Binding-site contacts:
Ligand atom C5A contacts residue ALA150 of chain 1.A at 3.2 Å (hydrophobic).
Ligand atom O1 contacts residue MET221 of chain 1.A at 3.1 Å (h-bond).
Ligand atom C4A contacts residue VAL176 of chain 1.A at 3.7 Å (hydrophobic).
Ligand atom O1D contacts residue SER107 of chain 1.A at 3.2 Å.
Ligand atom C4A contacts residue PRO174 of chain 1.A at 3.3 Å (hydrophobic).
Ligand atom C5B contacts residue TYR152 of chain 1.A at 3.8 Å (hydrophobic).
Ligand atom C2A contacts residue PHE186 of chain 1.A at 3.3 Å (hydrophobic).
Ligand atom C5 contacts residue LEU106 of chain 1.A at 3.5 Å (hydrophobic).
Ligand atom C5A contacts residue VAL176 of chain 1.A at 3.2 Å (hydrophobic).
Ligand atom C5C contacts residue VAL188 of chain 1.A at 2.9 Å (hydrophobic).
Ligand atom N3A contacts residue ALA24 of chain 1.C at 3.6 Å.
Ligand atom C2B contacts residue MET224 of chain 1.A at 3.6 Å (hydrophobic).
Ligand atom N3A contacts residue PRO174 of chain 1.A at 3.6 Å (h-bond).
Ligand atom CL1 contacts residue VAL188 of chain 1.A at 3.5 Å.
Ligand atom C3B contacts residue MET224 of chain 1.A at 3.4 Å (hydrophobic).
Ligand atom CL2 contacts residue ILE104 of chain 1.A at 3.1 Å.
Ligand atom N2 contacts residue MET221 of chain 1.A at 3.5 Å (h-bond).
Ligand atom C1C contacts residue TYR128 of chain 1.A at 3.5 Å (hydrophobic).
Ligand atom C3 contacts residue LEU106 of chain 1.A at 3.4 Å (hydrophobic).
Ligand atom C4A contacts residue SER175 of chain 1.A at 3.8 Å.
Ligand atom O1A contacts residue PHE186 of chain 1.A at 2.9 Å.
Ligand atom C4B contacts residue PHE186 of chain 1.A at 3.4 Å (hydrophobic).
Ligand atom C5A contacts residue PHE186 of chain 1.A at 3.5 Å (hydrophobic).
Ligand atom C2D contacts residue SER107 of chain 1.A at 3.8 Å.
Ligand atom C6B contacts residue TYR152 of chain 1.A at 3.8 Å (hydrophobic).
Ligand atom C31 contacts residue ASN219 of chain 1.A at 3.8 Å.
Ligand atom C3B contacts residue PHE186 of chain 1.A at 3.7 Å (hydrophobic).
Ligand atom CL1 contacts residue LEU25 of chain 1.C at 3.5 Å.
Ligand atom O1A contacts residue ALA150 of chain 1.A at 3.8 Å.
Ligand atom CL2 contacts residue MET224 of chain 1.A at 2.9 Å.
Ligand atom C4C contacts residue TYR128 of chain 1.A at 3.5 Å (hydrophobic).
Ligand atom C3D contacts residue LEU116 of chain 1.A at 3.6 Å (hydrophobic).
Ligand atom C6B contacts residue VAL188 of chain 1.A at 3.8 Å (hydrophobic).
Ligand atom C3C contacts residue ILE104 of chain 1.A at 3.6 Å (hydrophobic).
Ligand atom N2 contacts residue ASN219 of chain 1.A at 3.4 Å (h-bond).
Ligand atom C1B contacts residue TYR152 of chain 1.A at 3.8 Å (hydrophobic).
Ligand atom C1B contacts residue VAL188 of chain 1.A at 3.8 Å (hydrophobic).
Ligand atom C31 contacts residue LEU106 of chain 1.A at 3.8 Å (hydrophobic).
Ligand atom O1B contacts residue TYR152 of chain 1.A at 3.8 Å.
Ligand atom C4 contacts residue LEU106 of chain 1.A at 2.5 Å (hydrophobic).

Sequence of chain 1.C:
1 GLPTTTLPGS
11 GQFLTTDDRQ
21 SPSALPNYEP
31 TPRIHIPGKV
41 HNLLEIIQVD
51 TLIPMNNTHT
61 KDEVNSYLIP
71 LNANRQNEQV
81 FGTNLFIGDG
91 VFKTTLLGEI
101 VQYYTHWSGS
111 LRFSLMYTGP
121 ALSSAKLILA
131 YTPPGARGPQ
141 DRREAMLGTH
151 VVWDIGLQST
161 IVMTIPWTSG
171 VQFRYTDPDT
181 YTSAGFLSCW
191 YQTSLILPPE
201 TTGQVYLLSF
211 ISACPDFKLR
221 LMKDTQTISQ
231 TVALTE

A protein and the small-molecule ligand that binds it are described below.
Small molecule (SMILES): OCCOCOCc1cc(CCCCCOc2c(Cl)cc(C3=NCCO3)cc2Cl)on1

Sequence of chain 2.C:
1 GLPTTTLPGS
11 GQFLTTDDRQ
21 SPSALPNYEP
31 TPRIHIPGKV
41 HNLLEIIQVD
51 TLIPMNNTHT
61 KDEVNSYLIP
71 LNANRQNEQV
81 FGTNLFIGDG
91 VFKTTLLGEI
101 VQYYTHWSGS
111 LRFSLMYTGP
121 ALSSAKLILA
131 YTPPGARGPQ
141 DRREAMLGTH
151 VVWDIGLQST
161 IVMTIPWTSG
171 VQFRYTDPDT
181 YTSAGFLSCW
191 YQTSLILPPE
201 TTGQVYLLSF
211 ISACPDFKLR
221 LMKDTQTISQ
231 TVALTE

Sequence of chain 1.A:
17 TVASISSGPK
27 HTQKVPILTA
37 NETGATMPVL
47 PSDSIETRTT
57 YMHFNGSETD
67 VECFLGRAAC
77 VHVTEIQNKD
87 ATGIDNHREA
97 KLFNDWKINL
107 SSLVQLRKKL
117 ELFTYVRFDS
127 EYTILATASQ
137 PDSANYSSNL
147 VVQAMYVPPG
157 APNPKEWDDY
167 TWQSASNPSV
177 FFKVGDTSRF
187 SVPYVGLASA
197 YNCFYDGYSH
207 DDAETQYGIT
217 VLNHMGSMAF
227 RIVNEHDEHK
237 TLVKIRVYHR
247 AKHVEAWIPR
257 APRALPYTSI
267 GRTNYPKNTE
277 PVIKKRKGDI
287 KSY